Sequence of chain 1.DB:
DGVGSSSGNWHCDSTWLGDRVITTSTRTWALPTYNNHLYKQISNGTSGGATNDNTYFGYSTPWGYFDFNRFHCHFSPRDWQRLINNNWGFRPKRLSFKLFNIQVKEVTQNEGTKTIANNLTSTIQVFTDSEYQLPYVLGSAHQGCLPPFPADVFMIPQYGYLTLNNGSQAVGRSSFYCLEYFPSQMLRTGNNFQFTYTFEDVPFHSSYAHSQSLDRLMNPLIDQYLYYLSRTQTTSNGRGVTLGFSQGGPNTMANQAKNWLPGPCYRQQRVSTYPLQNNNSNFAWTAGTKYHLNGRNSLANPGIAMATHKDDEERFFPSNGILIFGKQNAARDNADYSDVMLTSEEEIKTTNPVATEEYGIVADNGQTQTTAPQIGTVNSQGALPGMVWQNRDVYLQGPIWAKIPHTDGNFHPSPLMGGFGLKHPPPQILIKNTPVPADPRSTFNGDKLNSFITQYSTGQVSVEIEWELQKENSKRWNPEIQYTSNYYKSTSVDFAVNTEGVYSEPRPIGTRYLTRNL

Binding-site contacts:
Ligand atom N7 contacts residue ASN391 of chain 1.DB at 3.9 Å.
Ligand atom C6 contacts residue PRO203 of chain 1.DB at 4.3 Å (hydrophobic).
Ligand atom C4 contacts residue PRO203 of chain 1.DB at 4.2 Å (hydrophobic).
Ligand atom C2 contacts residue ILE404 of chain 1.DB at 4.4 Å (hydrophobic).
Ligand atom N6 contacts residue PHE420 of chain 1.DB at 3.7 Å.
Ligand atom C6 contacts residue VAL202 of chain 1.DB at 4.2 Å (hydrophobic).
Ligand atom C6 contacts residue PRO413 of chain 1.DB at 3.8 Å (hydrophobic).
Ligand atom N1 contacts residue GLY421 of chain 1.DB at 3.1 Å (h-bond).
Ligand atom O3' contacts residue PRO413 of chain 1.DB at 4.2 Å.
Ligand atom C2' contacts residue PRO413 of chain 1.DB at 3.8 Å (hydrophobic).
Ligand atom C5 contacts residue PRO413 of chain 1.DB at 4.0 Å (hydrophobic).
Ligand atom N6 contacts residue SER414 of chain 1.DB at 3.7 Å.
Ligand atom N7 contacts residue PRO203 of chain 1.DB at 4.0 Å.
Ligand atom N1 contacts residue PRO413 of chain 1.DB at 3.5 Å (h-bond).
Ligand atom C6 contacts residue GLY421 of chain 1.DB at 3.6 Å.
Ligand atom N6 contacts residue GLY421 of chain 1.DB at 3.3 Å (h-bond).
Ligand atom C1' contacts residue HIS412 of chain 1.DB at 4.3 Å.
Ligand atom C8 contacts residue HIS412 of chain 1.DB at 3.4 Å.
Ligand atom C5 contacts residue SER414 of chain 1.DB at 3.9 Å.
Ligand atom C2' contacts residue HIS412 of chain 1.DB at 3.1 Å.
Ligand atom C2 contacts residue PRO413 of chain 1.DB at 3.5 Å (hydrophobic).
Ligand atom N1 contacts residue VAL202 of chain 1.DB at 3.7 Å.
Ligand atom C5 contacts residue PRO203 of chain 1.DB at 3.9 Å (hydrophobic).
Ligand atom N1 contacts residue PHE420 of chain 1.DB at 4.2 Å.
Ligand atom N6 contacts residue GLY419 of chain 1.DB at 3.5 Å (h-bond).
Ligand atom N3 contacts residue PRO413 of chain 1.DB at 3.8 Å.
Ligand atom N9 contacts residue HIS412 of chain 1.DB at 4.3 Å.
Ligand atom C6 contacts residue SER414 of chain 1.DB at 4.0 Å.
Ligand atom N7 contacts residue SER414 of chain 1.DB at 3.6 Å.
Ligand atom N9 contacts residue PRO203 of chain 1.DB at 4.4 Å.
Ligand atom N9 contacts residue PRO413 of chain 1.DB at 4.3 Å.
Ligand atom C2 contacts residue VAL202 of chain 1.DB at 4.2 Å (hydrophobic).
Ligand atom C1' contacts residue PRO413 of chain 1.DB at 3.9 Å (hydrophobic).
Ligand atom C2 contacts residue GLY421 of chain 1.DB at 3.4 Å.
Ligand atom N6 contacts residue PRO415 of chain 1.DB at 4.2 Å.
Ligand atom C4 contacts residue PRO413 of chain 1.DB at 4.0 Å (hydrophobic).
Ligand atom N7 contacts residue HIS412 of chain 1.DB at 4.1 Å.
Ligand atom C8 contacts residue SER414 of chain 1.DB at 4.3 Å.
Ligand atom C8 contacts residue PRO203 of chain 1.DB at 4.2 Å (hydrophobic).
Ligand atom C3' contacts residue HIS412 of chain 1.DB at 4.0 Å.

A small-molecule ligand and the protein it binds are described below.
Small molecule (SMILES): Nc1ncnc2c1ncn2[C@H]1C[C@H](O)[C@@H](COP(=O)(O)O)O1